A small-molecule ligand and the protein it binds are described below.
Small molecule (SMILES): OCc1cn(-c2ccc(Cl)cc2)nn1

Sequence of chain 1.A:
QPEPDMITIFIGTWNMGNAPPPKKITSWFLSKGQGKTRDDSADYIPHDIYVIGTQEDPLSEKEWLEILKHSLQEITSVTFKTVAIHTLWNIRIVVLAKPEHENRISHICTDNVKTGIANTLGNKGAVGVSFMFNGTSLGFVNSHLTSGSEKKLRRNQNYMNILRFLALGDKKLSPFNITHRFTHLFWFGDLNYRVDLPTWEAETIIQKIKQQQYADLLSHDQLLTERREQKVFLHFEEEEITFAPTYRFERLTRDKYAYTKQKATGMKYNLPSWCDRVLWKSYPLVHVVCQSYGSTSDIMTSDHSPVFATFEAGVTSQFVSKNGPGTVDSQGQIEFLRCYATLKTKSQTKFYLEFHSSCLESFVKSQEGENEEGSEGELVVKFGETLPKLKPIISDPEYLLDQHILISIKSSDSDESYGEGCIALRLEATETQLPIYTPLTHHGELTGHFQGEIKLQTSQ

Binding-site contacts:
Ligand atom C7 contacts residue ILE111 of chain 1.A at 3.9 Å (hydrophobic).
Ligand atom C2 contacts residue GLU105 of chain 1.A at 4.3 Å.
Ligand atom C3 contacts residue ILE108 of chain 1.A at 4.5 Å (hydrophobic).
Ligand atom CL1 contacts residue GLU105 of chain 1.A at 3.5 Å.
Ligand atom C6 contacts residue ILE111 of chain 1.A at 3.7 Å (hydrophobic).
Ligand atom CL1 contacts residue ALA100 of chain 1.A at 3.9 Å.
Ligand atom N2 contacts residue ILE111 of chain 1.A at 4.0 Å.
Ligand atom CL1 contacts residue LYS101 of chain 1.A at 4.2 Å.
Ligand atom C7 contacts residue ILE108 of chain 1.A at 4.3 Å (hydrophobic).
Ligand atom C2 contacts residue VAL86 of chain 1.A at 3.9 Å (hydrophobic).
Ligand atom C8 contacts residue ILE111 of chain 1.A at 4.2 Å (hydrophobic).
Ligand atom CL1 contacts residue ILE108 of chain 1.A at 4.1 Å.
Ligand atom C5 contacts residue ILE108 of chain 1.A at 3.5 Å (hydrophobic).
Ligand atom C1 contacts residue VAL86 of chain 1.A at 4.2 Å (hydrophobic).
Ligand atom C3 contacts residue VAL86 of chain 1.A at 4.0 Å (hydrophobic).
Ligand atom CL1 contacts residue VAL86 of chain 1.A at 3.9 Å.
Ligand atom C5 contacts residue GLU105 of chain 1.A at 3.3 Å.
Ligand atom C2 contacts residue LYS84 of chain 1.A at 4.2 Å.
Ligand atom C6 contacts residue GLU105 of chain 1.A at 4.5 Å.
Ligand atom C4 contacts residue HIS104 of chain 1.A at 4.3 Å.
Ligand atom C3 contacts residue LYS84 of chain 1.A at 4.4 Å.
Ligand atom C1 contacts residue THR85 of chain 1.A at 3.6 Å.
Ligand atom CL1 contacts residue HIS104 of chain 1.A at 4.3 Å.
Ligand atom N3 contacts residue ILE111 of chain 1.A at 3.5 Å.
Ligand atom C4 contacts residue ILE108 of chain 1.A at 3.6 Å (hydrophobic).
Ligand atom C5 contacts residue ILE111 of chain 1.A at 4.0 Å (hydrophobic).
Ligand atom C2 contacts residue THR85 of chain 1.A at 3.4 Å.
Ligand atom N1 contacts residue ILE111 of chain 1.A at 3.4 Å.
Ligand atom C3 contacts residue GLU105 of chain 1.A at 3.8 Å.
Ligand atom C4 contacts residue GLU105 of chain 1.A at 3.1 Å.
Ligand atom CL1 contacts residue LYS84 of chain 1.A at 3.6 Å.
Ligand atom C1 contacts residue ILE111 of chain 1.A at 4.3 Å (hydrophobic).